This protein binds this small molecule.
Small molecule (SMILES): Nc1nc(NCCc2ccc(O)cc2)nc2nc(-c3ccco3)nn12

Sequence of chain 1.A:
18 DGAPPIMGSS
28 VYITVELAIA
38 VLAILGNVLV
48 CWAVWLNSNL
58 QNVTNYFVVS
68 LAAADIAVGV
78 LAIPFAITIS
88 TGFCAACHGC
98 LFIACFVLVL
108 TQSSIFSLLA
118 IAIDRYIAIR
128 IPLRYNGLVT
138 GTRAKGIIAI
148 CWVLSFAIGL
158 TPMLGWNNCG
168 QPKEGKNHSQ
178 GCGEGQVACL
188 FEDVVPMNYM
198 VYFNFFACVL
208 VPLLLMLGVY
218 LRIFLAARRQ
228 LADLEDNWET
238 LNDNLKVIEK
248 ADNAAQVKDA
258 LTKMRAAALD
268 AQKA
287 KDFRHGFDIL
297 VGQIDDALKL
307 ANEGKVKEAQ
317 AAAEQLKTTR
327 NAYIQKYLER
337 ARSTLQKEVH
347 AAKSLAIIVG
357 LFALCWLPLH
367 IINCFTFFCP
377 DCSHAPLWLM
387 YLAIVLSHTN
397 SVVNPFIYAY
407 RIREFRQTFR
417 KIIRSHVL

Binding-site contacts:
Ligand atom N16 contacts residue PHE188 of chain 1.A at 3.5 Å.
Ligand atom C20 contacts residue PHE188 of chain 1.A at 3.8 Å (hydrophobic).
Ligand atom C6 contacts residue GLU189 of chain 1.A at 3.8 Å.
Ligand atom N17 contacts residue PHE188 of chain 1.A at 3.7 Å.
Ligand atom N12 contacts residue ILE390 of chain 1.A at 3.7 Å.
Ligand atom N13 contacts residue PHE188 of chain 1.A at 3.5 Å.
Ligand atom O25 contacts residue MET197 of chain 1.A at 3.3 Å.
Ligand atom C22 contacts residue LEU365 of chain 1.A at 3.9 Å (hydrophobic).
Ligand atom N13 contacts residue GLU189 of chain 1.A at 3.8 Å.
Ligand atom N19 contacts residue LEU365 of chain 1.A at 3.8 Å.
Ligand atom N10 contacts residue ILE390 of chain 1.A at 3.9 Å.
Ligand atom C18 contacts residue PHE188 of chain 1.A at 3.8 Å (hydrophobic).
Ligand atom C5 contacts residue HIS380 of chain 1.A at 3.9 Å.
Ligand atom C22 contacts residue TRP362 of chain 1.A at 3.9 Å (hydrophobic).
Ligand atom C20 contacts residue LEU365 of chain 1.A at 3.6 Å (hydrophobic).
Ligand atom C23 contacts residue MET197 of chain 1.A at 3.9 Å (hydrophobic).
Ligand atom C21 contacts residue MET197 of chain 1.A at 3.6 Å (hydrophobic).
Ligand atom C9 contacts residue PHE188 of chain 1.A at 3.7 Å (hydrophobic).
Ligand atom C21 contacts residue LEU365 of chain 1.A at 3.6 Å (hydrophobic).
Ligand atom N15 contacts residue ASN369 of chain 1.A at 2.9 Å (h-bond).
Ligand atom N17 contacts residue ASN369 of chain 1.A at 3.3 Å (h-bond).
Ligand atom C11 contacts residue PHE188 of chain 1.A at 3.5 Å (hydrophobic).
Ligand atom C14 contacts residue GLU189 of chain 1.A at 3.8 Å.
Ligand atom C14 contacts residue PHE188 of chain 1.A at 3.5 Å (hydrophobic).
Ligand atom C24 contacts residue HIS366 of chain 1.A at 3.5 Å.
Ligand atom C14 contacts residue MET386 of chain 1.A at 3.9 Å (hydrophobic).
Ligand atom N15 contacts residue MET386 of chain 1.A at 3.7 Å.
Ligand atom C23 contacts residue LEU105 of chain 1.A at 3.8 Å (hydrophobic).
Ligand atom N15 contacts residue GLU189 of chain 1.A at 2.9 Å (salt-bridge).
Ligand atom C23 contacts residue TRP362 of chain 1.A at 3.7 Å (hydrophobic).
Ligand atom N13 contacts residue MET386 of chain 1.A at 3.9 Å.
Ligand atom N10 contacts residue PHE188 of chain 1.A at 3.4 Å.
Ligand atom O25 contacts residue ASN369 of chain 1.A at 3.1 Å (h-bond).
Ligand atom C24 contacts residue MET197 of chain 1.A at 3.5 Å (hydrophobic).
Ligand atom N19 contacts residue PHE188 of chain 1.A at 3.9 Å.
Ligand atom C14 contacts residue ASN369 of chain 1.A at 4.0 Å.
Ligand atom N12 contacts residue PHE188 of chain 1.A at 3.6 Å.
Ligand atom O25 contacts residue LEU365 of chain 1.A at 3.5 Å.
Ligand atom C22 contacts residue LEU105 of chain 1.A at 3.8 Å (hydrophobic).
Ligand atom N17 contacts residue LEU365 of chain 1.A at 3.7 Å.